Sequence of chain 2.B:
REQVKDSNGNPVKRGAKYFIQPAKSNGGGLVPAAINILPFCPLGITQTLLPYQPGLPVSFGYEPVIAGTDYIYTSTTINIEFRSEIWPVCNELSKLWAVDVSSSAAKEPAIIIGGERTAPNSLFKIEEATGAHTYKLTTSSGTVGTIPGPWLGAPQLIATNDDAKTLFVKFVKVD

Binding-site contacts:
Ligand atom O1D contacts residue LEU50 of chain 1.A at 3.6 Å.
Ligand atom C4 contacts residue LEU38 of chain 2.B at 3.3 Å (hydrophobic).
Ligand atom O contacts residue VAL31 of chain 1.A at 3.6 Å.
Ligand atom C20 contacts residue 68G1 of chain 2.D at 3.7 Å.
Ligand atom CHB contacts residue 68G1 of chain 1.D at 3.7 Å.
Ligand atom C4D contacts residue VAL31 of chain 1.A at 3.5 Å (hydrophobic).
Ligand atom C4D contacts residue 68G1 of chain 1.D at 3.7 Å.
Ligand atom C2B contacts residue 68G1 of chain 1.D at 3.7 Å.
Ligand atom O1A contacts residue THR48 of chain 1.A at 3.0 Å (h-bond).
Ligand atom CBA contacts residue TRP151 of chain 1.A at 3.5 Å (hydrophobic).
Ligand atom CED contacts residue 68G1 of chain 1.D at 3.3 Å.
Ligand atom CMB contacts residue TRP151 of chain 1.A at 3.7 Å (hydrophobic).
Ligand atom CHA contacts residue VAL31 of chain 1.A at 3.6 Å (hydrophobic).
Ligand atom CAD contacts residue VAL31 of chain 1.A at 3.6 Å (hydrophobic).
Ligand atom NB contacts residue PRO32 of chain 1.A at 3.3 Å (h-bond).
Ligand atom C6 contacts residue 68G1 of chain 1.D at 3.7 Å.
Ligand atom NB contacts residue ALA33 of chain 1.A at 3.5 Å.
Ligand atom O1D contacts residue THR48 of chain 1.A at 3.3 Å (h-bond).
Ligand atom O contacts residue THR48 of chain 1.A at 2.7 Å (h-bond).
Ligand atom C1B contacts residue ALA33 of chain 1.A at 3.6 Å (hydrophobic).
Ligand atom CAC contacts residue TRP87 of chain 1.A at 3.7 Å (hydrophobic).
Ligand atom CMB contacts residue ALA34 of chain 1.A at 3.7 Å (hydrophobic).
Ligand atom MG contacts residue PRO32 of chain 1.A at 2.5 Å.
Ligand atom NA contacts residue PRO32 of chain 1.A at 3.5 Å (h-bond).
Ligand atom C2D contacts residue VAL31 of chain 1.A at 3.6 Å (hydrophobic).
Ligand atom C4A contacts residue ALA33 of chain 1.A at 3.7 Å (hydrophobic).
Ligand atom CHB contacts residue ALA33 of chain 1.A at 3.7 Å (hydrophobic).
Ligand atom C1B contacts residue ALA34 of chain 1.A at 3.7 Å (hydrophobic).
Ligand atom CBC contacts residue ILE86 of chain 1.A at 3.6 Å (hydrophobic).
Ligand atom C2B contacts residue ALA34 of chain 1.A at 3.6 Å (hydrophobic).
Ligand atom O1A contacts residue LEU49 of chain 1.A at 3.4 Å (h-bond).
Ligand atom C3D contacts residue VAL31 of chain 1.A at 3.5 Å (hydrophobic).
Ligand atom C1C contacts residue 68G1 of chain 1.D at 3.7 Å.
Ligand atom NC contacts residue PRO32 of chain 1.A at 3.3 Å (h-bond).
Ligand atom C1B contacts residue 68G1 of chain 1.D at 3.4 Å.
Ligand atom O2D contacts residue 68G1 of chain 1.D at 3.0 Å (h-bond).
Ligand atom C3B contacts residue 68G1 of chain 1.D at 3.7 Å.
Ligand atom C9 contacts residue 68G1 of chain 1.D at 3.4 Å.
Ligand atom ND contacts residue PRO32 of chain 1.A at 3.3 Å (h-bond).
Ligand atom NB contacts residue 68G1 of chain 1.D at 3.5 Å.

Sequence of chain 1.A:
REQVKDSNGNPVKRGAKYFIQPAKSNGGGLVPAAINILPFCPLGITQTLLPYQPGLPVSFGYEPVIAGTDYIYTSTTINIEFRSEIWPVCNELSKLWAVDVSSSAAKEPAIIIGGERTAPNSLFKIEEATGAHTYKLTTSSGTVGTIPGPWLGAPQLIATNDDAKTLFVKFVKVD

This small molecule binds to this protein.
Small molecule (SMILES): CCC1=C(C)C2=N3->[Mg]45<-N6=C7C(=C(C)C6=Cc6c(CC)c(C)c(n64)C=C13)C(=O)[C@](O)(C(=O)OC)C7=c1c(CCC(=O)OCC=C(C)CCC[C@H](C)CCC[C@H](C)CCCC(C)C)c(C)c(n15)=C2

Sequence of chain 1.B:
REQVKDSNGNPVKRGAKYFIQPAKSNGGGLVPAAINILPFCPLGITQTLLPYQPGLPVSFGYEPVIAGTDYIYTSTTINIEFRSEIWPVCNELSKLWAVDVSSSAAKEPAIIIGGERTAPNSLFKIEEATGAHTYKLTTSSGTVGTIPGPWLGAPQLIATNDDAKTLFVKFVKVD